Sequence of chain 1.A:
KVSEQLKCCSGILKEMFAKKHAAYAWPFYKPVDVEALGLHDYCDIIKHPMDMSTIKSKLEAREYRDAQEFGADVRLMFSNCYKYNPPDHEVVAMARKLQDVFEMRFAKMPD

Binding-site contacts:
Ligand atom NBM contacts residue HIS59 of chain 1.D at 3.0 Å (h-bond).
Ligand atom CD2 contacts residue TYR47 of chain 1.D at 3.5 Å (hydrophobic).
Ligand atom CA contacts residue TYR47 of chain 1.D at 3.6 Å (hydrophobic).
Ligand atom OBP contacts residue HIS107 of chain 1.A at 3.4 Å (h-bond).
Ligand atom CBB contacts residue GLU108 of chain 1.A at 3.6 Å.
Ligand atom CAE contacts residue TRP37 of chain 1.D at 3.5 Å (hydrophobic).
Ligand atom CB contacts residue TRP66 of chain 1.D at 3.7 Å (hydrophobic).
Ligand atom CB contacts residue TYR47 of chain 1.D at 3.5 Å (hydrophobic).
Ligand atom OAI contacts residue LEU57 of chain 1.A at 3.7 Å.
Ligand atom CCA contacts residue ALA54 of chain 1.A at 3.3 Å (hydrophobic).
Ligand atom C contacts residue TYR47 of chain 1.D at 3.3 Å (hydrophobic).
Ligand atom CBC contacts residue LEU55 of chain 1.A at 3.2 Å (hydrophobic).
Ligand atom NBJ contacts residue ASN103 of chain 1.A at 3.4 Å (h-bond).
Ligand atom CAY contacts residue HIS107 of chain 1.A at 3.6 Å.
Ligand atom CAA contacts residue ARG56 of chain 1.D at 3.1 Å.
Ligand atom N contacts residue TYR47 of chain 1.D at 3.5 Å (h-bond).
Ligand atom O contacts residue TYR47 of chain 1.D at 2.6 Å (h-bond).
Ligand atom OD1 contacts residue HIS64 of chain 1.D at 2.9 Å (h-bond).
Ligand atom CAO contacts residue TYR61 of chain 1.D at 3.2 Å (hydrophobic).
Ligand atom OAH contacts residue HIS64 of chain 1.D at 3.5 Å.
Ligand atom CA contacts residue HIS59 of chain 1.D at 3.4 Å.
Ligand atom CAD contacts residue TRP44 of chain 1.A at 3.5 Å (hydrophobic).
Ligand atom CBE contacts residue ASN103 of chain 1.A at 3.3 Å.
Ligand atom SBR contacts residue ILE58 of chain 1.D at 3.7 Å.
Ligand atom OD1 contacts residue SER60 of chain 1.D at 2.7 Å (h-bond).
Ligand atom CAU contacts residue ILE58 of chain 1.D at 3.5 Å (hydrophobic).
Ligand atom SBS contacts residue PRO45 of chain 1.A at 3.4 Å (h-bond).
Ligand atom NBI contacts residue PRO48 of chain 1.D at 3.6 Å.
Ligand atom CBC contacts residue ALA54 of chain 1.A at 3.4 Å (hydrophobic).
Ligand atom CAV contacts residue PRO48 of chain 1.D at 3.1 Å (hydrophobic).
Ligand atom CAQ contacts residue ALA54 of chain 1.A at 3.3 Å (hydrophobic).
Ligand atom CAS contacts residue TYR61 of chain 1.D at 3.5 Å (hydrophobic).
Ligand atom CAD contacts residue HIS59 of chain 1.D at 3.6 Å.
Ligand atom NBI contacts residue ARG56 of chain 1.D at 3.3 Å.
Ligand atom CG contacts residue TRP66 of chain 1.D at 3.6 Å (hydrophobic).
Ligand atom NBK contacts residue ASN103 of chain 1.A at 3.1 Å (h-bond).
Ligand atom CB contacts residue HIS59 of chain 1.D at 3.5 Å.
Ligand atom OBO contacts residue HIS107 of chain 1.A at 2.9 Å (h-bond).
Ligand atom CAP contacts residue LEU55 of chain 1.A at 3.7 Å (hydrophobic).
Ligand atom CAR contacts residue VAL109 of chain 1.A at 3.5 Å (hydrophobic).

Sequence of chain 1.D:
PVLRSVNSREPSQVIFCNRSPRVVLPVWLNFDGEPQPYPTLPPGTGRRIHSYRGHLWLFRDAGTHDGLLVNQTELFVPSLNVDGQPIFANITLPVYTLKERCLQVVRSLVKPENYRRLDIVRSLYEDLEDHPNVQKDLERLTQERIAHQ

This protein binds this small molecule.
Small molecule (SMILES): CC1=C(c2ccc(CNC(=O)[C@@H]3C[C@@H](O)CN3C(=O)[C@@H](NC(=O)COCCOCCOCCNC(=O)C[C@@H]3N=C(c4ccc(Cl)cc4)c4c(sc(C)c4C)-n4c(C)nnc43)C(C)(C)C)cc2)SCN1